Sequence of chain 1.C:
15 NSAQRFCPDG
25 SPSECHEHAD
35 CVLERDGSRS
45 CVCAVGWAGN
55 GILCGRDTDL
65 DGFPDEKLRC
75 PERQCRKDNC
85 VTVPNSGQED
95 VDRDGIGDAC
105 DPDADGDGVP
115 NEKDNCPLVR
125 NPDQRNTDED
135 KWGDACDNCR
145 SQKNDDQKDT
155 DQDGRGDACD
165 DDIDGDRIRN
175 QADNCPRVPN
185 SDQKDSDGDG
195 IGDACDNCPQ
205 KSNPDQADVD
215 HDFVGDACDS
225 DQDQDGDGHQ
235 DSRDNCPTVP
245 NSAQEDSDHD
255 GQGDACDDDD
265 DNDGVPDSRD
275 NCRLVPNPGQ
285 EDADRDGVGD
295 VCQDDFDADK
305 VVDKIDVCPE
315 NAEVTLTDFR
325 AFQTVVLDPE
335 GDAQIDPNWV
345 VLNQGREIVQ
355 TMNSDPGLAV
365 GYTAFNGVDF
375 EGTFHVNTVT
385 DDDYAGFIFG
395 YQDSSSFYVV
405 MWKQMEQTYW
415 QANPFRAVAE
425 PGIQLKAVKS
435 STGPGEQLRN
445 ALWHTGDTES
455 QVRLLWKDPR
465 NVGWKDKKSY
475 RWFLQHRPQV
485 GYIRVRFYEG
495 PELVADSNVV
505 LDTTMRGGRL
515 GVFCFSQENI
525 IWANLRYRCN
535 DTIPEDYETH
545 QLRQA

Binding-site contacts:
Ligand atom O5 contacts residue SO41 of chain 1.ZC at 4.1 Å.
Ligand atom C3 contacts residue GLU539 of chain 1.C at 3.9 Å.
Ligand atom C2 contacts residue SO41 of chain 1.ZC at 3.8 Å.
Ligand atom O5 contacts residue ARG481 of chain 1.C at 3.5 Å (salt-bridge).
Ligand atom O6 contacts residue GLU539 of chain 1.C at 3.5 Å (salt-bridge).
Ligand atom C5 contacts residue THR536 of chain 1.C at 3.7 Å.
Ligand atom N2 contacts residue ASN534 of chain 1.C at 3.1 Å (h-bond).
Ligand atom C7 contacts residue ARG532 of chain 1.C at 4.0 Å.
Ligand atom N2 contacts residue SO41 of chain 1.ZC at 3.3 Å (h-bond).
Ligand atom C8 contacts residue PRO538 of chain 1.C at 3.8 Å (hydrophobic).
Ligand atom C5 contacts residue ASN534 of chain 1.C at 3.5 Å.
Ligand atom C8 contacts residue GLU539 of chain 1.C at 3.3 Å.
Ligand atom C8 contacts residue ARG532 of chain 1.C at 3.7 Å.
Ligand atom O5 contacts residue ASN534 of chain 1.C at 2.3 Å (h-bond).
Ligand atom C7 contacts residue ASN534 of chain 1.C at 3.2 Å.
Ligand atom C5 contacts residue ASP34 of chain 1.C at 3.7 Å.
Ligand atom O2 contacts residue GLU539 of chain 1.C at 3.7 Å.
Ligand atom O7 contacts residue ASN534 of chain 1.C at 2.9 Å (h-bond).
Ligand atom C1 contacts residue THR536 of chain 1.C at 3.9 Å.
Ligand atom C1 contacts residue GLU539 of chain 1.C at 4.0 Å.
Ligand atom C1 contacts residue ASN534 of chain 1.C at 1.4 Å.
Ligand atom O7 contacts residue ASP373 of chain 1.C at 3.6 Å.
Ligand atom C8 contacts residue ILE537 of chain 1.C at 3.5 Å (hydrophobic).
Ligand atom O7 contacts residue ARG532 of chain 1.C at 2.9 Å (salt-bridge).
Ligand atom C2 contacts residue GLU539 of chain 1.C at 3.3 Å.
Ligand atom C3 contacts residue ASN534 of chain 1.C at 3.9 Å.
Ligand atom C3 contacts residue SO41 of chain 1.ZC at 3.7 Å.
Ligand atom C6 contacts residue THR536 of chain 1.C at 3.1 Å.
Ligand atom C2 contacts residue ASN534 of chain 1.C at 2.6 Å.
Ligand atom O5 contacts residue THR536 of chain 1.C at 3.9 Å.
Ligand atom O6 contacts residue PRO538 of chain 1.C at 3.5 Å.
Ligand atom C6 contacts residue PRO538 of chain 1.C at 3.9 Å (hydrophobic).
Ligand atom C4 contacts residue SO41 of chain 1.ZC at 4.0 Å.
Ligand atom O3 contacts residue GLU539 of chain 1.C at 3.5 Å (salt-bridge).
Ligand atom C4 contacts residue ASP34 of chain 1.C at 4.0 Å.
Ligand atom C1 contacts residue SO41 of chain 1.ZC at 3.5 Å.
Ligand atom O6 contacts residue SO41 of chain 1.ZC at 2.6 Å (h-bond).
Ligand atom C6 contacts residue ASP34 of chain 1.C at 3.3 Å.
Ligand atom O5 contacts residue GLU539 of chain 1.C at 4.0 Å.
Ligand atom C6 contacts residue SO41 of chain 1.ZC at 4.0 Å.

The protein below binds the small molecule below.
Small molecule (SMILES): CC(=O)N[C@H]1[C@H](O[C@H]2[C@H](O)[C@@H](NC(C)=O)CO[C@@H]2CO)O[C@H](CO)[C@@H](O[C@@H]2O[C@H](CO[C@H]3O[C@H](CO)[C@@H](O)[C@H](O)[C@@H]3O)[C@@H](O)[C@H](O[C@H]3O[C@H](CO)[C@@H](O)[C@H](O)[C@@H]3O)[C@@H]2O)[C@@H]1O